The protein below binds the small molecule below.
Small molecule (SMILES): CC(=O)N[C@H]1CO[C@H](CO[C@@H]2O[C@@H](C)[C@@H](O)[C@@H](O)[C@@H]2O)[C@@H](O)[C@@H]1O

Binding-site contacts:
Ligand atom C7 contacts residue GLY21 of chain 1.A at 4.0 Å.
Ligand atom C5 contacts residue ASN25 of chain 1.A at 3.6 Å.
Ligand atom C8 contacts residue PHE20 of chain 1.A at 4.0 Å (hydrophobic).
Ligand atom C7 contacts residue ASN25 of chain 1.A at 4.0 Å.
Ligand atom C4 contacts residue ASN25 of chain 1.A at 4.2 Å.
Ligand atom C3 contacts residue ASN25 of chain 1.A at 3.8 Å.
Ligand atom N2 contacts residue ASN25 of chain 1.A at 3.0 Å (h-bond).
Ligand atom C2 contacts residue ASN25 of chain 1.A at 2.5 Å.
Ligand atom C1 contacts residue ASN25 of chain 1.A at 1.4 Å.
Ligand atom C8 contacts residue LEU50 of chain 1.A at 4.4 Å (hydrophobic).
Ligand atom C8 contacts residue GLY21 of chain 1.A at 4.0 Å.
Ligand atom C8 contacts residue PHE24 of chain 1.A at 4.2 Å (hydrophobic).
Ligand atom O7 contacts residue GLY21 of chain 1.A at 4.2 Å.
Ligand atom O5 contacts residue ASN25 of chain 1.A at 2.3 Å (h-bond).

Sequence of chain 1.A:
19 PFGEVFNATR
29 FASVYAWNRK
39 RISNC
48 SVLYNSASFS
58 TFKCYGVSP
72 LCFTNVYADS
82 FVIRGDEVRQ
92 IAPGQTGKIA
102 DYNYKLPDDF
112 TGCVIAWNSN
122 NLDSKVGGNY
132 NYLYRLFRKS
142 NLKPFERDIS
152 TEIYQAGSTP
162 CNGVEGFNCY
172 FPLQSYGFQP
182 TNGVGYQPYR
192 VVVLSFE